Binding-site contacts:
Ligand atom OH contacts residue LEU283 of chain 19.W at 3.8 Å.
Ligand atom CG contacts residue GLU199 of chain 58.W at 3.6 Å.
Ligand atom CE1 contacts residue THR219 of chain 19.W at 3.9 Å.
Ligand atom ND2 contacts residue GLU199 of chain 58.W at 2.9 Å (salt-bridge).
Ligand atom CZ contacts residue ARG193 of chain 58.W at 3.1 Å.
Ligand atom CG2 contacts residue TYR188 of chain 58.W at 3.9 Å (hydrophobic).
Ligand atom CE1 contacts residue HIS431 of chain 58.W at 3.0 Å.
Ligand atom O contacts residue ARG193 of chain 58.W at 2.8 Å (salt-bridge).
Ligand atom CG contacts residue HIS431 of chain 58.W at 3.8 Å.
Ligand atom OH contacts residue THR430 of chain 58.W at 3.4 Å.
Ligand atom CE1 contacts residue ARG193 of chain 58.W at 3.1 Å.
Ligand atom CG contacts residue GLU289 of chain 19.W at 3.6 Å.
Ligand atom N contacts residue ARG193 of chain 58.W at 3.8 Å.
Ligand atom CE1 contacts residue MET223 of chain 19.W at 3.3 Å (hydrophobic).
Ligand atom CZ contacts residue MET223 of chain 19.W at 2.9 Å (hydrophobic).
Ligand atom CB contacts residue GLU289 of chain 19.W at 3.8 Å.
Ligand atom CD1 contacts residue ARG193 of chain 58.W at 3.7 Å.
Ligand atom ND2 contacts residue TYR188 of chain 58.W at 3.5 Å (h-bond).
Ligand atom CD1 contacts residue HIS431 of chain 58.W at 3.3 Å.
Ligand atom CE2 contacts residue ARG193 of chain 58.W at 3.8 Å.
Ligand atom CG contacts residue TYR288 of chain 19.W at 3.4 Å (hydrophobic).
Ligand atom CE1 contacts residue VAL432 of chain 58.W at 3.8 Å (hydrophobic).
Ligand atom CG1 contacts residue ARG435 of chain 58.W at 3.8 Å.
Ligand atom CD contacts residue HIS431 of chain 58.W at 3.8 Å.
Ligand atom C contacts residue ARG193 of chain 58.W at 3.3 Å.
Ligand atom CZ contacts residue HIS431 of chain 58.W at 3.4 Å.
Ligand atom CD2 contacts residue MET223 of chain 19.W at 3.7 Å (hydrophobic).
Ligand atom OH contacts residue HIS431 of chain 58.W at 2.9 Å (h-bond).
Ligand atom CD1 contacts residue GLU289 of chain 19.W at 3.0 Å.
Ligand atom OH contacts residue MET223 of chain 19.W at 2.2 Å (h-bond).
Ligand atom CE2 contacts residue MET223 of chain 19.W at 3.5 Å (hydrophobic).
Ligand atom CZ contacts residue THR219 of chain 19.W at 3.2 Å.
Ligand atom CA contacts residue ARG193 of chain 58.W at 3.8 Å.
Ligand atom CG2 contacts residue LEU189 of chain 58.W at 2.8 Å (hydrophobic).
Ligand atom O contacts residue ARG435 of chain 58.W at 3.5 Å (salt-bridge).
Ligand atom CB contacts residue ARG435 of chain 58.W at 3.7 Å.
Ligand atom OD1 contacts residue GLU199 of chain 58.W at 3.4 Å (salt-bridge).
Ligand atom CE1 contacts residue GLU289 of chain 19.W at 3.6 Å.
Ligand atom CB contacts residue LEU189 of chain 58.W at 3.8 Å (hydrophobic).
Ligand atom CG1 contacts residue PHE436 of chain 58.W at 3.4 Å (hydrophobic).

Sequence of chain 58.W:
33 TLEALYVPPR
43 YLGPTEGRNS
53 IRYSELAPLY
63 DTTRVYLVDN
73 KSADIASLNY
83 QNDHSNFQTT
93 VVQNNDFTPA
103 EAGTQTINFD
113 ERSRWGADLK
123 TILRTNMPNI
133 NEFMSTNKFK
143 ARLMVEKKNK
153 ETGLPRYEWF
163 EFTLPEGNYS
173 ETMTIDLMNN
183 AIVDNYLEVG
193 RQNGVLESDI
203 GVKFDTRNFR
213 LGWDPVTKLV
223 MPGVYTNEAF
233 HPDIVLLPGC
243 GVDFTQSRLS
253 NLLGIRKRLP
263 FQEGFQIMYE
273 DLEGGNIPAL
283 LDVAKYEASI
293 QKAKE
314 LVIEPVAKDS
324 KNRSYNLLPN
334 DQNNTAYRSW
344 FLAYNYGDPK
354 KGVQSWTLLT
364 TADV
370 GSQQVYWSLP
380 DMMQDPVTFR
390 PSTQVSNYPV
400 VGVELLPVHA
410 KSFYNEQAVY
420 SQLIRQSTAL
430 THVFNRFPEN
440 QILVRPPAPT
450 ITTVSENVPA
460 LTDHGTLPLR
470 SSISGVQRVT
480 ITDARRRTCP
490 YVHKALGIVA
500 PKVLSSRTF

Sequence of chain 19.W:
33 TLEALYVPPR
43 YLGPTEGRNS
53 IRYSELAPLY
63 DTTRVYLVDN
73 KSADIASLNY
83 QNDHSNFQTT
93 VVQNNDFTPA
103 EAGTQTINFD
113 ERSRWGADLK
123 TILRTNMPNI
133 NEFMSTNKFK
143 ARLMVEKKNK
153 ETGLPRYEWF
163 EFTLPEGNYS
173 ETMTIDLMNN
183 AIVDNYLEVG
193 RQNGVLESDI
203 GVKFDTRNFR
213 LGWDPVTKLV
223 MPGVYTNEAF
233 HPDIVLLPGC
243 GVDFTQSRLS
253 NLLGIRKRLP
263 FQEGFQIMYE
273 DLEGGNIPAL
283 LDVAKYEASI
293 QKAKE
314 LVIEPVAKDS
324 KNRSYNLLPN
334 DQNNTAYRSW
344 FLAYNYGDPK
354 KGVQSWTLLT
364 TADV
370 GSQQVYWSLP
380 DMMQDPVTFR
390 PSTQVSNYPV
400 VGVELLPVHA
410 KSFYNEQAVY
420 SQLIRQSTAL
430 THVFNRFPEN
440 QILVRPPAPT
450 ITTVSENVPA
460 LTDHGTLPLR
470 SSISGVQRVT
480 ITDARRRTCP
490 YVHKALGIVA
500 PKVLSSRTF

A protein and the small-molecule ligand that binds it are described below.
Small molecule (SMILES): CC(C)[C@H](NC(=O)[C@@H]1CCCN1C(=O)[C@H](CC(N)=O)NC(=O)[C@@H](N)Cc1ccccc1)C(=O)N[C@@H](Cc1ccc(O)cc1)C(=O)N1CCC[C@H]1C(=O)N[C@H](C=O)Cc1ccc(O)cc1